Sequence of chain 2.A:
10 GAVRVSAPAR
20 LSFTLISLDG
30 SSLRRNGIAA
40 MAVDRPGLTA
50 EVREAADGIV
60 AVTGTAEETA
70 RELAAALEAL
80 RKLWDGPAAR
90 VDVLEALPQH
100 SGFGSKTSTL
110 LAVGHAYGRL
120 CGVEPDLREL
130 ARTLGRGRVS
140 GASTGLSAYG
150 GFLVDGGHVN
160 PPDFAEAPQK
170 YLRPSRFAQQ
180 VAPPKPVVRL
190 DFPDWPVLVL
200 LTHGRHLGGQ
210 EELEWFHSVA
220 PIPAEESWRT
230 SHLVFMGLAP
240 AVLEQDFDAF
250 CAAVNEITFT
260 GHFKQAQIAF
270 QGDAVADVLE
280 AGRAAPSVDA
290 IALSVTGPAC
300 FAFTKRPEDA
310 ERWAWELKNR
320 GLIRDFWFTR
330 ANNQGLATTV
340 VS

A small-molecule ligand and the protein it binds are described below.
Small molecule (SMILES): O=P(O)(O)OC[C@H]1O[C@H](O[P](=O)(O)OP(=O)(O)O)[C@H](O)[C@@H]1O

Binding-site contacts:
Ligand atom C1 contacts residue ARG19 of chain 2.A at 3.5 Å.
Ligand atom C3 contacts residue MG1 of chain 2.G at 3.2 Å.
Ligand atom O1 contacts residue MG1 of chain 2.G at 2.3 Å.
Ligand atom O2P contacts residue ALA141 of chain 2.A at 3.5 Å.
Ligand atom O2A contacts residue HIS99 of chain 2.A at 3.6 Å.
Ligand atom O2A contacts residue GLY101 of chain 2.A at 2.9 Å (h-bond).
Ligand atom C5 contacts residue MYO1 of chain 2.C at 3.5 Å.
Ligand atom O3P contacts residue GLY103 of chain 2.A at 3.2 Å.
Ligand atom O1B contacts residue SER104 of chain 2.A at 3.4 Å (h-bond).
Ligand atom O2B contacts residue SER104 of chain 2.A at 2.4 Å (h-bond).
Ligand atom O2P contacts residue SER139 of chain 2.A at 2.6 Å (h-bond).
Ligand atom O2 contacts residue MG1 of chain 2.G at 2.1 Å.
Ligand atom O1A contacts residue GLY101 of chain 2.A at 3.2 Å.
Ligand atom O3A contacts residue SER104 of chain 2.A at 3.5 Å (h-bond).
Ligand atom C2 contacts residue MYO1 of chain 2.C at 3.5 Å.
Ligand atom O1A contacts residue VAL294 of chain 2.A at 3.5 Å.
Ligand atom O2B contacts residue HIS99 of chain 2.A at 2.8 Å (h-bond).
Ligand atom O5 contacts residue SER139 of chain 2.A at 3.5 Å.
Ligand atom O3B contacts residue MG1 of chain 2.G at 2.1 Å.
Ligand atom O2P contacts residue ARG19 of chain 2.A at 3.3 Å (salt-bridge).
Ligand atom O3 contacts residue MG1 of chain 2.G at 2.1 Å.
Ligand atom PA contacts residue MG1 of chain 2.G at 3.5 Å.
Ligand atom PB contacts residue MG1 of chain 2.G at 3.5 Å.
Ligand atom C1 contacts residue MG1 of chain 2.G at 3.3 Å.
Ligand atom O2A contacts residue SER100 of chain 2.A at 3.4 Å (h-bond).
Ligand atom O3P contacts residue ARG19 of chain 2.A at 3.2 Å (salt-bridge).
Ligand atom O1A contacts residue PHE102 of chain 2.A at 3.5 Å (h-bond).
Ligand atom O1B contacts residue LYS105 of chain 2.A at 2.9 Å (salt-bridge).
Ligand atom O3A contacts residue GLY103 of chain 2.A at 3.3 Å.
Ligand atom O3B contacts residue HIS99 of chain 2.A at 2.8 Å (h-bond).
Ligand atom O1A contacts residue GLY103 of chain 2.A at 3.0 Å (h-bond).
Ligand atom O1P contacts residue THR106 of chain 2.A at 2.6 Å (h-bond).
Ligand atom P contacts residue SER142 of chain 2.A at 3.4 Å.
Ligand atom O5 contacts residue ARG19 of chain 2.A at 3.2 Å (salt-bridge).
Ligand atom O4 contacts residue ARG19 of chain 2.A at 2.7 Å (salt-bridge).
Ligand atom O1A contacts residue ARG19 of chain 2.A at 2.9 Å (salt-bridge).
Ligand atom P contacts residue SER139 of chain 2.A at 3.6 Å.
Ligand atom O2P contacts residue SER142 of chain 2.A at 2.9 Å (h-bond).
Ligand atom O3P contacts residue SER142 of chain 2.A at 2.7 Å (h-bond).
Ligand atom C2 contacts residue MG1 of chain 2.G at 3.0 Å.